Binding-site contacts:
Ligand atom C3 contacts residue PHE104 of chain 1.E at 3.9 Å (hydrophobic).
Ligand atom CL6 contacts residue PHE112 of chain 1.E at 3.0 Å.
Ligand atom C15 contacts residue PHE153 of chain 1.E at 3.8 Å (hydrophobic).
Ligand atom CL6 contacts residue SER152 of chain 1.E at 3.6 Å.
Ligand atom O54 contacts residue TYR202 of chain 1.E at 3.8 Å.
Ligand atom O56 contacts residue GLY145 of chain 1.E at 3.3 Å (h-bond).
Ligand atom S62 contacts residue GLU103 of chain 1.E at 3.6 Å.
Ligand atom C16 contacts residue GLY145 of chain 1.E at 3.6 Å.
Ligand atom F60 contacts residue LEU201 of chain 1.E at 3.6 Å.
Ligand atom C44 contacts residue GLU103 of chain 1.E at 3.6 Å.
Ligand atom F59 contacts residue PHE198 of chain 1.E at 3.1 Å.
Ligand atom C32 contacts residue TYR108 of chain 1.E at 3.7 Å (hydrophobic).
Ligand atom C32 contacts residue PHE104 of chain 1.E at 3.8 Å (hydrophobic).
Ligand atom C45 contacts residue GLU103 of chain 1.E at 3.8 Å.
Ligand atom C15 contacts residue ALA149 of chain 1.E at 3.3 Å (hydrophobic).
Ligand atom CL6 contacts residue PHE153 of chain 1.E at 3.6 Å.
Ligand atom C3 contacts residue VAL148 of chain 1.E at 3.8 Å (hydrophobic).
Ligand atom C8 contacts residue TYR108 of chain 1.E at 3.4 Å (hydrophobic).
Ligand atom C36 contacts residue GLU103 of chain 1.E at 3.9 Å.
Ligand atom C37 contacts residue GLU103 of chain 1.E at 3.3 Å.
Ligand atom C36 contacts residue TYR202 of chain 1.E at 3.2 Å (hydrophobic).
Ligand atom F59 contacts residue TYR202 of chain 1.E at 3.6 Å.
Ligand atom C7 contacts residue GLY145 of chain 1.E at 3.8 Å.
Ligand atom O55 contacts residue VAL148 of chain 1.E at 3.5 Å.
Ligand atom C1 contacts residue PHE104 of chain 1.E at 3.6 Å (hydrophobic).
Ligand atom O56 contacts residue ASN143 of chain 1.E at 3.6 Å.
Ligand atom C40 contacts residue LEU137 of chain 1.E at 3.9 Å (hydrophobic).
Ligand atom N52 contacts residue GLY145 of chain 1.E at 3.4 Å.
Ligand atom O55 contacts residue TRP144 of chain 1.E at 3.4 Å.
Ligand atom S62 contacts residue ARG107 of chain 1.E at 3.8 Å.
Ligand atom N48 contacts residue PHE104 of chain 1.E at 3.8 Å.
Ligand atom C41 contacts residue GLU136 of chain 1.E at 3.1 Å.
Ligand atom C28 contacts residue VAL133 of chain 1.E at 3.7 Å (hydrophobic).
Ligand atom C35 contacts residue GLU103 of chain 1.E at 3.0 Å.
Ligand atom F61 contacts residue TYR202 of chain 1.E at 3.7 Å.
Ligand atom C43 contacts residue TYR202 of chain 1.E at 3.8 Å (hydrophobic).
Ligand atom F60 contacts residue TRP144 of chain 1.E at 3.7 Å.
Ligand atom C6 contacts residue TYR108 of chain 1.E at 3.3 Å (hydrophobic).
Ligand atom O55 contacts residue GLY145 of chain 1.E at 3.3 Å (h-bond).
Ligand atom N50 contacts residue GLU103 of chain 1.E at 3.2 Å (salt-bridge).

A protein and the small-molecule ligand that binds it are described below.
Small molecule (SMILES): CC1(C)CCC(c2ccc(Cl)cc2)=C(CN2CCN(c3ccc(C(=O)NS(=O)(=O)c4ccc(N[C@H](CCN5CCOCC5)CSc5ccccc5)c(S(=O)(=O)C(F)(F)F)c4)cc3)CC2)C1

Sequence of chain 1.E:
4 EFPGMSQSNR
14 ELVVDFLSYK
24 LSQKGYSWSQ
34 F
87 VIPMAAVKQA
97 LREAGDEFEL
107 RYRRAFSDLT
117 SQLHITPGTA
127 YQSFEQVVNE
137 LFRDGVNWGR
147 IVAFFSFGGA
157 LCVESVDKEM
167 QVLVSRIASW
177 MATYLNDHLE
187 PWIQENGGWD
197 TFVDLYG